Sequence of chain 1.C:
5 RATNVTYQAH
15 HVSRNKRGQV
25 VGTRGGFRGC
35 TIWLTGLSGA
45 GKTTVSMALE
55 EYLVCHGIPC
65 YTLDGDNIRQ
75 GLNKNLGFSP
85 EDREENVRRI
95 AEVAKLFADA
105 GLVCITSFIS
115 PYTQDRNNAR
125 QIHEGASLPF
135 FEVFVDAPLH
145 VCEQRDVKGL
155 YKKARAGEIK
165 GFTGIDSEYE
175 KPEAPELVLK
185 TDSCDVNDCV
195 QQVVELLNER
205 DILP

Sequence of chain 1.D:
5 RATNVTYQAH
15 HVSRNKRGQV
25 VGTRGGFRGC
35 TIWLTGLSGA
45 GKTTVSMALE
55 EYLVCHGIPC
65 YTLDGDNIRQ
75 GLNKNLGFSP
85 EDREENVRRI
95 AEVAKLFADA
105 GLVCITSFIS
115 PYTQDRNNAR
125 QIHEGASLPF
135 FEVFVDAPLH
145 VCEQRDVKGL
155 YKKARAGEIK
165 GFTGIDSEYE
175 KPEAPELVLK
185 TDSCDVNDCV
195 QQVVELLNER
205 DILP

A small-molecule ligand and the protein it binds are described below.
Small molecule (SMILES): Nc1ncnc2c1ncn2[C@@H]1O[C@H](CO[P](=O)(O)OS(=O)(=O)O)[C@@H](O)[C@H]1O

Binding-site contacts:
Ligand atom O2A contacts residue ARG73 of chain 1.D at 2.9 Å (salt-bridge).
Ligand atom O1B contacts residue ILE113 of chain 1.D at 3.5 Å (h-bond).
Ligand atom O1A contacts residue PHE112 of chain 1.D at 3.2 Å.
Ligand atom O3' contacts residue ASP70 of chain 1.D at 2.9 Å (salt-bridge).
Ligand atom O2' contacts residue LEU154 of chain 1.D at 3.2 Å.
Ligand atom O5' contacts residue ARG73 of chain 1.D at 3.5 Å (salt-bridge).
Ligand atom N9 contacts residue PHE82 of chain 1.D at 3.5 Å.
Ligand atom N6 contacts residue PHE166 of chain 1.D at 3.3 Å.
Ligand atom C2 contacts residue THR167 of chain 1.D at 3.4 Å.
Ligand atom O3B contacts residue PRO115 of chain 1.D at 3.2 Å.
Ligand atom O3B contacts residue ARG87 of chain 1.D at 3.5 Å (salt-bridge).
Ligand atom O2A contacts residue PHE112 of chain 1.D at 3.4 Å.
Ligand atom N6 contacts residue GLY165 of chain 1.D at 3.0 Å (h-bond).
Ligand atom O1A contacts residue GLY69 of chain 1.D at 3.6 Å.
Ligand atom C4 contacts residue PHE82 of chain 1.D at 3.6 Å (hydrophobic).
Ligand atom N7 contacts residue PHE82 of chain 1.D at 3.4 Å.
Ligand atom O1B contacts residue SER114 of chain 1.D at 2.9 Å (h-bond).
Ligand atom C1' contacts residue ASN8 of chain 1.C at 3.5 Å.
Ligand atom C8 contacts residue THR7 of chain 1.C at 3.2 Å.
Ligand atom O2B contacts residue ARG87 of chain 1.D at 3.4 Å.
Ligand atom N1 contacts residue ARG87 of chain 1.D at 2.7 Å (salt-bridge).
Ligand atom C6 contacts residue PHE166 of chain 1.D at 3.4 Å (hydrophobic).
Ligand atom C2' contacts residue LEU154 of chain 1.D at 3.5 Å (hydrophobic).
Ligand atom C4' contacts residue ASP70 of chain 1.D at 3.5 Å.
Ligand atom C5' contacts residue ILE113 of chain 1.D at 3.5 Å (hydrophobic).
Ligand atom N6 contacts residue LYS164 of chain 1.D at 3.3 Å (salt-bridge).
Ligand atom C8 contacts residue PHE82 of chain 1.D at 3.4 Å (hydrophobic).
Ligand atom C2 contacts residue ARG87 of chain 1.D at 3.4 Å.
Ligand atom O2B contacts residue ARG73 of chain 1.D at 3.1 Å (salt-bridge).
Ligand atom N1 contacts residue THR167 of chain 1.D at 3.2 Å (h-bond).
Ligand atom O2B contacts residue ASN90 of chain 1.D at 2.9 Å (h-bond).
Ligand atom N1 contacts residue PHE166 of chain 1.D at 3.4 Å.
Ligand atom O2A contacts residue GLY69 of chain 1.D at 3.6 Å.
Ligand atom C5 contacts residue PHE166 of chain 1.D at 3.6 Å (hydrophobic).
Ligand atom C6 contacts residue ARG87 of chain 1.D at 3.4 Å.
Ligand atom O4' contacts residue PHE82 of chain 1.D at 3.1 Å.
Ligand atom O2' contacts residue ASN8 of chain 1.C at 3.6 Å (h-bond).
Ligand atom O2' contacts residue ASP70 of chain 1.D at 3.1 Å (salt-bridge).
Ligand atom O1A contacts residue ILE113 of chain 1.D at 2.8 Å (h-bond).
Ligand atom O2A contacts residue ASN90 of chain 1.D at 2.9 Å (h-bond).